Binding-site contacts:
Ligand atom N contacts residue ASP11 of chain 4.A at 3.1 Å (salt-bridge).
Ligand atom SG contacts residue LEU37 of chain 4.A at 4.4 Å.
Ligand atom CB contacts residue ASN100 of chain 4.A at 4.3 Å.
Ligand atom CA contacts residue ASP11 of chain 4.A at 4.2 Å.
Ligand atom SG contacts residue LEU287 of chain 3.A at 4.0 Å.
Ligand atom N contacts residue LEU287 of chain 3.A at 4.2 Å.
Ligand atom SG contacts residue ASP11 of chain 4.A at 3.6 Å.
Ligand atom SG contacts residue CYS35 of chain 4.A at 2.0 Å (h-bond).
Ligand atom CA contacts residue CYS35 of chain 4.A at 4.4 Å (hydrophobic).
Ligand atom CB contacts residue CYS35 of chain 4.A at 3.1 Å (hydrophobic).
Ligand atom CB contacts residue ASP11 of chain 4.A at 3.6 Å.

This protein binds this small molecule.
Small molecule (SMILES): N[C@@H](CS)C(=O)O

Sequence of chain 4.A:
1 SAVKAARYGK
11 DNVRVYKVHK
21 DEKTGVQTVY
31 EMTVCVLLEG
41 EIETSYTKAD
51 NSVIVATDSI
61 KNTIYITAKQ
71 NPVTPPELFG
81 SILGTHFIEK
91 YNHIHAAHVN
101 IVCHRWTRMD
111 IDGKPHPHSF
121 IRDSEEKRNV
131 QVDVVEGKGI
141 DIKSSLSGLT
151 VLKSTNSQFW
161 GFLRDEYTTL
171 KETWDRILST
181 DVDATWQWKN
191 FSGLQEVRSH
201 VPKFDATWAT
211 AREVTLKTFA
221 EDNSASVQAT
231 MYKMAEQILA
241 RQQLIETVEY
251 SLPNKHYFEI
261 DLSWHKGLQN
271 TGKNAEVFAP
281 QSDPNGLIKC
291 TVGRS

Sequence of chain 3.A:
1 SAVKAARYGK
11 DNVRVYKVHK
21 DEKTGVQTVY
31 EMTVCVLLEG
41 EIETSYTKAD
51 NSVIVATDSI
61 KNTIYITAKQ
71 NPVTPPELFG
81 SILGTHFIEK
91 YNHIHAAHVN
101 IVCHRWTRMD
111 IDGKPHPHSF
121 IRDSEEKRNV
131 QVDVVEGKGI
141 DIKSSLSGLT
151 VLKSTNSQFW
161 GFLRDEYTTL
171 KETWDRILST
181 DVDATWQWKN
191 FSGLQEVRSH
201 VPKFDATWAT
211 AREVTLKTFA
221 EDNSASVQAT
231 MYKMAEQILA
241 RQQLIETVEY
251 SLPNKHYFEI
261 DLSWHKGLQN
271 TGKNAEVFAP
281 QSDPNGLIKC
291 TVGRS